This small molecule binds to this protein.
Small molecule (SMILES): CC(=O)N[C@@H]1[C@@H](O)[C@H](O)[C@@H](CO)O[C@H]1O

Binding-site contacts:
Ligand atom C1 contacts residue PRO14 of chain 1.I at 3.9 Å (hydrophobic).
Ligand atom O5 contacts residue ASN215 of chain 1.I at 2.4 Å (h-bond).
Ligand atom C5 contacts residue ASN215 of chain 1.I at 3.7 Å.
Ligand atom C8 contacts residue ARG15 of chain 1.I at 3.7 Å.
Ligand atom C3 contacts residue ASN215 of chain 1.I at 3.8 Å.
Ligand atom C7 contacts residue PRO14 of chain 1.I at 3.6 Å (hydrophobic).
Ligand atom N2 contacts residue ASN215 of chain 1.I at 2.9 Å (h-bond).
Ligand atom C7 contacts residue ASN215 of chain 1.I at 3.4 Å.
Ligand atom C4 contacts residue ASN215 of chain 1.I at 4.3 Å.
Ligand atom C2 contacts residue PRO14 of chain 1.I at 3.8 Å (hydrophobic).
Ligand atom C1 contacts residue TYR13 of chain 1.I at 4.3 Å (hydrophobic).
Ligand atom C8 contacts residue LEU16 of chain 1.I at 3.9 Å (hydrophobic).
Ligand atom C2 contacts residue ASN215 of chain 1.I at 2.5 Å.
Ligand atom O6 contacts residue TYR13 of chain 1.I at 4.0 Å.
Ligand atom O7 contacts residue ASN215 of chain 1.I at 3.6 Å.
Ligand atom N2 contacts residue PRO14 of chain 1.I at 2.8 Å (h-bond).
Ligand atom C1 contacts residue ASN215 of chain 1.I at 1.4 Å.
Ligand atom C7 contacts residue ARG15 of chain 1.I at 4.5 Å.
Ligand atom C5 contacts residue TYR13 of chain 1.I at 4.3 Å (hydrophobic).
Ligand atom N2 contacts residue ARG15 of chain 1.I at 4.2 Å.
Ligand atom C7 contacts residue LEU16 of chain 1.I at 4.4 Å (hydrophobic).
Ligand atom C8 contacts residue PRO14 of chain 1.I at 3.4 Å (hydrophobic).
Ligand atom O7 contacts residue LEU16 of chain 1.I at 4.5 Å.
Ligand atom C3 contacts residue PRO14 of chain 1.I at 4.2 Å (hydrophobic).
Ligand atom C8 contacts residue ASN215 of chain 1.I at 4.5 Å.
Ligand atom O5 contacts residue TYR13 of chain 1.I at 4.4 Å.

Sequence of chain 1.I:
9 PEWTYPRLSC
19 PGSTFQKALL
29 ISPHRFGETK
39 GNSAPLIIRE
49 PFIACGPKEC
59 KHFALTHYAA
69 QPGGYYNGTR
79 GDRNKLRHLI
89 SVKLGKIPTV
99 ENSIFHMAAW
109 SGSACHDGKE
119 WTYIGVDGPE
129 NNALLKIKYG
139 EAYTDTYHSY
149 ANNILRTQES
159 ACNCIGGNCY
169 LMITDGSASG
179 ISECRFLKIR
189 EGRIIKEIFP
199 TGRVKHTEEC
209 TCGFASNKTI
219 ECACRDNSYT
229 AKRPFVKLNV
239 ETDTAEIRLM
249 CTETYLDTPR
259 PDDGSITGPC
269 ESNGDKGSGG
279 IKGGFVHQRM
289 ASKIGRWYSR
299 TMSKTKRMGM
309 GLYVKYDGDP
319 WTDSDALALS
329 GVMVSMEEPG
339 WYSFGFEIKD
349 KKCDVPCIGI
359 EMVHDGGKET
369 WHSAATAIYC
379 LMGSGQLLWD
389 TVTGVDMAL